Sequence of chain 1.D:
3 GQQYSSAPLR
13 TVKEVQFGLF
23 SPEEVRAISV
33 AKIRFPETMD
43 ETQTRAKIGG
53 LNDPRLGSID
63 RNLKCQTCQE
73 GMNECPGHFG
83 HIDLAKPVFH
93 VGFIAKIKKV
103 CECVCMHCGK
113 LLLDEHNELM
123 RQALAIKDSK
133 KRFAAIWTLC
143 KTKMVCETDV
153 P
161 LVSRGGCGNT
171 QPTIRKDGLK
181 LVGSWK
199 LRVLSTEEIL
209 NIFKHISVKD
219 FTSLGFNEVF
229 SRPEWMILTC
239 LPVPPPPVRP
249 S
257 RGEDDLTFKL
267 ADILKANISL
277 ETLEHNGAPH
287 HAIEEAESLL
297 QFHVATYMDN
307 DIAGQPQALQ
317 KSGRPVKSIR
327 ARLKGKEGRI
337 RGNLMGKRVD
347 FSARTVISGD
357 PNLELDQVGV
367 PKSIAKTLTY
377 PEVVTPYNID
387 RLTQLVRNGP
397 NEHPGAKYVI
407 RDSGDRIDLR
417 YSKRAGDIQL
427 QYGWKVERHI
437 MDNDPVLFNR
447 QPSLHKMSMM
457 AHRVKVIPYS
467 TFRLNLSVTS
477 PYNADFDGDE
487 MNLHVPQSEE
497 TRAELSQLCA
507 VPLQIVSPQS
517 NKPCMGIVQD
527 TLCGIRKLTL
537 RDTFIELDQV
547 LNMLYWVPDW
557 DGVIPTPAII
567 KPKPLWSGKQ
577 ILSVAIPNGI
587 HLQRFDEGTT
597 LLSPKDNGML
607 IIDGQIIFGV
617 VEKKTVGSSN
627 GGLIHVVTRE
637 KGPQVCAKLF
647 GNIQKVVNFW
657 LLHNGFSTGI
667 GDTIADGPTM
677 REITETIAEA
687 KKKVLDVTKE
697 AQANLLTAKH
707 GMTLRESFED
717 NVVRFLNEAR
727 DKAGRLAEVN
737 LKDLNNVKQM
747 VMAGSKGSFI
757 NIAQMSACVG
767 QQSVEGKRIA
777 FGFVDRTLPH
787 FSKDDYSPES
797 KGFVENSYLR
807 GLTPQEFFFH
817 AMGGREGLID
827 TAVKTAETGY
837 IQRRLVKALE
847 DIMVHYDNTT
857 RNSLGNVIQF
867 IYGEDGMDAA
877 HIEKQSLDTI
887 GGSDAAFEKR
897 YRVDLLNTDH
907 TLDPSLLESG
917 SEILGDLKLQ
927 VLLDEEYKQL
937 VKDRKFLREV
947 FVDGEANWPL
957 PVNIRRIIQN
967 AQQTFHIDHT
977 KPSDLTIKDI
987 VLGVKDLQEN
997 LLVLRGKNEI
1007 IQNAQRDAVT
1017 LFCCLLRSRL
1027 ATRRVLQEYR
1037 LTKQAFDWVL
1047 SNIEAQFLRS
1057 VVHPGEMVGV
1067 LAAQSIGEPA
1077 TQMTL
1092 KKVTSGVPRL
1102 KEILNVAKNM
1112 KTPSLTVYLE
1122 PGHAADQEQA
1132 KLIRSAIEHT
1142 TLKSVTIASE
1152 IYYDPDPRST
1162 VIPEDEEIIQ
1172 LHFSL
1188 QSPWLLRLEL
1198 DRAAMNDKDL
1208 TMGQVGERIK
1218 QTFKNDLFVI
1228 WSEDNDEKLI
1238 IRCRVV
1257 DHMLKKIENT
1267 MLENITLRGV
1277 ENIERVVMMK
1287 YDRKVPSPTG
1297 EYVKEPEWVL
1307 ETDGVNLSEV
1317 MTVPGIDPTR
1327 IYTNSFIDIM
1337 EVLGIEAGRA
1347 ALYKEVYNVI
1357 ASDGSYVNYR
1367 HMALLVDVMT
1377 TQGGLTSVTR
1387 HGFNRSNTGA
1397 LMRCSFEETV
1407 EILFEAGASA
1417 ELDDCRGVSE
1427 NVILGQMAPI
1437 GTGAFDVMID

A small-molecule ligand and the protein it binds are described below.
Small molecule (SMILES): CN(CCCNC(=O)c1cccc(C(=O)O)c1)CCCNC(=O)c1cc(NC(=O)c2cc(NC(=O)c3cc(NC(=O)c4nc(NC(=O)[C@H](N)CCNC(=O)c5cc(NC(=O)c6cc(NC(=O)c7nc(NC(=O)c8nccn8C)cn7C)cn6C)cn5C)cn4C)cn3C)cn2C)cn1C

Binding-site contacts:
Ligand atom O5 contacts residue HIS1387 of chain 1.D at 2.6 Å (h-bond).
Ligand atom C25 contacts residue HIS1387 of chain 1.D at 4.1 Å.
Ligand atom N11 contacts residue HIS1387 of chain 1.D at 3.5 Å (h-bond).
Ligand atom N11 contacts residue ARG1386 of chain 1.D at 3.9 Å.
Ligand atom C27 contacts residue ARG1391 of chain 1.D at 4.0 Å.
Ligand atom C23 contacts residue ARG1386 of chain 1.D at 4.1 Å.
Ligand atom C24 contacts residue ARG1386 of chain 1.D at 4.2 Å.
Ligand atom C26 contacts residue HIS1387 of chain 1.D at 3.5 Å.
Ligand atom C28 contacts residue HIS1387 of chain 1.D at 4.2 Å.